Sequence of chain 1.A:
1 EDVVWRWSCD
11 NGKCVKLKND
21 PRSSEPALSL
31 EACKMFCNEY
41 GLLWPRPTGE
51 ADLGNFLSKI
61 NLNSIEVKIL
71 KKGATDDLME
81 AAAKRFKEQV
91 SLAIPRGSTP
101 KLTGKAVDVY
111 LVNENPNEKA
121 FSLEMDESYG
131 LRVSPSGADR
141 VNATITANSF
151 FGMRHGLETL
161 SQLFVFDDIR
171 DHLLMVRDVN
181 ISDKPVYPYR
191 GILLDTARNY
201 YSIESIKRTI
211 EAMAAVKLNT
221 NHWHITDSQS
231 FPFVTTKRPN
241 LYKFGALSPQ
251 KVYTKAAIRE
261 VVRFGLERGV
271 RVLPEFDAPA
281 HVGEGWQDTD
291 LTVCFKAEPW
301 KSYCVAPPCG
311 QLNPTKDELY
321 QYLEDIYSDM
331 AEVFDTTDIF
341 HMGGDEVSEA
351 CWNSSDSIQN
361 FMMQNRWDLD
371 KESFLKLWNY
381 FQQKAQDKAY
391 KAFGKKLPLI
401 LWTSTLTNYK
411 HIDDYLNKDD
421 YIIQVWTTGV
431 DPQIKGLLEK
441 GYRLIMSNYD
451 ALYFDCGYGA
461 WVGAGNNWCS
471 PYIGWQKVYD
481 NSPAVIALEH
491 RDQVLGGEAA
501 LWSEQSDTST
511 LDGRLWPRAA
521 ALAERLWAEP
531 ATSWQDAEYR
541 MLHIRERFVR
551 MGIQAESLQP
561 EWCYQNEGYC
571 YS

Sequence of chain 2.A:
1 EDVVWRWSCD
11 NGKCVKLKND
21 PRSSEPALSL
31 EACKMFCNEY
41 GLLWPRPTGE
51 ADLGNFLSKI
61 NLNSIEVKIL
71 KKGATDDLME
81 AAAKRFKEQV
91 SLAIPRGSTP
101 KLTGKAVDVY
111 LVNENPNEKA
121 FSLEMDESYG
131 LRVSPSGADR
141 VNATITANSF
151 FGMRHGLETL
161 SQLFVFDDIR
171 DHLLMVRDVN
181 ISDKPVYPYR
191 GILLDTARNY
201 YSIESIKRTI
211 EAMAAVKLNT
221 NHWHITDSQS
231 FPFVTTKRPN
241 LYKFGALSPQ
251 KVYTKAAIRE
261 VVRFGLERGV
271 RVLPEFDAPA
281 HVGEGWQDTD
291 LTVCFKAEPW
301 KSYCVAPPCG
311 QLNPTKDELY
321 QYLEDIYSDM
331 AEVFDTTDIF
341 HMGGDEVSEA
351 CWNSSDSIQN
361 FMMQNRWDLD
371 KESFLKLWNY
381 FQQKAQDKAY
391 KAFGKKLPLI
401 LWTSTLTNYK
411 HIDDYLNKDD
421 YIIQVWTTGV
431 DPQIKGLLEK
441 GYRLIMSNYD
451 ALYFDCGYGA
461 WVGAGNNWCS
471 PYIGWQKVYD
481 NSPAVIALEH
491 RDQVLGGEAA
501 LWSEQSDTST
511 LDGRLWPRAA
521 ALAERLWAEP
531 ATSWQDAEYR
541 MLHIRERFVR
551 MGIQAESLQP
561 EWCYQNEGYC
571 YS

Binding-site contacts:
Ligand atom O4 contacts residue GLU504 of chain 2.A at 2.4 Å (salt-bridge).
Ligand atom C6 contacts residue TRP468 of chain 2.A at 3.4 Å (hydrophobic).
Ligand atom O6 contacts residue VAL305 of chain 2.A at 3.0 Å (h-bond).
Ligand atom O3 contacts residue HIS281 of chain 2.A at 3.2 Å.
Ligand atom O6 contacts residue ASP455 of chain 2.A at 2.8 Å (salt-bridge).
Ligand atom O6 contacts residue TYR453 of chain 2.A at 3.6 Å.
Ligand atom C6 contacts residue VAL305 of chain 2.A at 3.1 Å (hydrophobic).
Ligand atom O6 contacts residue TRP468 of chain 2.A at 2.6 Å (h-bond).
Ligand atom O5 contacts residue TRP468 of chain 2.A at 3.7 Å.
Ligand atom N2 contacts residue VAL305 of chain 2.A at 3.1 Å (h-bond).
Ligand atom C8 contacts residue TYR453 of chain 2.A at 3.0 Å (hydrophobic).
Ligand atom C8 contacts residue TRP468 of chain 2.A at 3.6 Å (hydrophobic).
Ligand atom C8 contacts residue SER572 of chain 1.A at 3.5 Å.
Ligand atom C6 contacts residue GLU504 of chain 2.A at 3.7 Å.
Ligand atom C2 contacts residue TRP468 of chain 2.A at 3.7 Å (hydrophobic).
Ligand atom O6 contacts residue LYS301 of chain 2.A at 3.5 Å.
Ligand atom C1 contacts residue VAL305 of chain 2.A at 3.7 Å (hydrophobic).
Ligand atom N2 contacts residue LYS301 of chain 2.A at 3.0 Å (salt-bridge).
Ligand atom O3 contacts residue GLU504 of chain 2.A at 3.7 Å.
Ligand atom C8 contacts residue TRP502 of chain 2.A at 3.6 Å (hydrophobic).
Ligand atom O5 contacts residue TRP468 of chain 2.A at 3.7 Å.
Ligand atom O4 contacts residue TRP468 of chain 2.A at 3.6 Å.
Ligand atom C6 contacts residue TRP502 of chain 2.A at 3.7 Å (hydrophobic).
Ligand atom C6 contacts residue TRP468 of chain 2.A at 3.7 Å (hydrophobic).
Ligand atom O6 contacts residue TRP502 of chain 2.A at 3.7 Å.
Ligand atom C6 contacts residue ASP455 of chain 2.A at 3.4 Å.
Ligand atom N2 contacts residue ALA306 of chain 2.A at 3.6 Å.
Ligand atom C7 contacts residue LYS301 of chain 2.A at 3.3 Å.
Ligand atom C6 contacts residue TRP426 of chain 2.A at 3.5 Å (hydrophobic).
Ligand atom C4 contacts residue GLU504 of chain 2.A at 3.2 Å.
Ligand atom C5 contacts residue TRP502 of chain 2.A at 3.6 Å (hydrophobic).
Ligand atom O6 contacts residue TRP426 of chain 2.A at 3.4 Å.
Ligand atom C9 contacts residue ASP345 of chain 2.A at 3.1 Å.
Ligand atom C8 contacts residue LYS301 of chain 2.A at 3.3 Å.
Ligand atom C7 contacts residue TRP426 of chain 2.A at 3.6 Å (hydrophobic).
Ligand atom O3 contacts residue ARG198 of chain 2.A at 2.5 Å (salt-bridge).
Ligand atom O4 contacts residue TRP502 of chain 2.A at 3.3 Å.
Ligand atom C3 contacts residue ARG198 of chain 2.A at 3.7 Å.
Ligand atom C1 contacts residue LYS301 of chain 2.A at 3.4 Å.
Ligand atom O4 contacts residue ARG198 of chain 2.A at 2.7 Å (salt-bridge).

This protein binds this small molecule.
Small molecule (SMILES): CC(=O)N[C@@H]1[C@@H](O)[C@H](O[C@@H]2O[C@H](CO)[C@@H](O[C@@H]3O[C@H](CO)[C@@H](O[C@@H]4O[C@H](CO)[C@@H](O)[C@H](O)[C@H]4[N+](C)(C)C)[C@H](O)[C@H]3NC(C)=O)[C@H](O)[C@H]2NC(C)=O)[C@@H](CO)O[C@H]1O